Sequence of chain 1.A:
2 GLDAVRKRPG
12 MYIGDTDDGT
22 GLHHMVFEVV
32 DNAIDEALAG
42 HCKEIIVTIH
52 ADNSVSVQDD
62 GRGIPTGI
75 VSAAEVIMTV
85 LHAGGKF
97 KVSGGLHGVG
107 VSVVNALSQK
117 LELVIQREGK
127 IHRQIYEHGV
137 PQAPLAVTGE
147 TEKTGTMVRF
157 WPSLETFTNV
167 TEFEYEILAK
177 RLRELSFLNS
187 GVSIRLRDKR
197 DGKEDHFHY

A small-molecule ligand and the protein it binds are described below.
Small molecule (SMILES): O=C(Nc1nc(-n2ccnc2)c2nc(-c3cccnc3)sc2n1)C1CC1

Binding-site contacts:
Ligand atom C3 contacts residue ILE65 of chain 1.A at 3.3 Å (hydrophobic).
Ligand atom C10 contacts residue ASP60 of chain 1.A at 3.0 Å.
Ligand atom C12 contacts residue THR152 of chain 1.A at 3.8 Å.
Ligand atom C17 contacts residue PHE91 of chain 1.A at 3.2 Å (hydrophobic).
Ligand atom C8 contacts residue THR152 of chain 1.A at 3.7 Å.
Ligand atom C2 contacts residue ILE65 of chain 1.A at 3.4 Å (hydrophobic).
Ligand atom S15 contacts residue GLY64 of chain 1.A at 3.7 Å.
Ligand atom O9 contacts residue ASN33 of chain 1.A at 3.6 Å.
Ligand atom N1 contacts residue THR152 of chain 1.A at 3.4 Å (h-bond).
Ligand atom N5 contacts residue ILE65 of chain 1.A at 3.4 Å.
Ligand atom O9 contacts residue ILE65 of chain 1.A at 3.8 Å.
Ligand atom S15 contacts residue ILE65 of chain 1.A at 3.5 Å (h-bond).
Ligand atom N20 contacts residue ARG63 of chain 1.A at 3.4 Å (salt-bridge).
Ligand atom C16 contacts residue PRO66 of chain 1.A at 3.6 Å (hydrophobic).
Ligand atom S15 contacts residue GLU37 of chain 1.A at 3.4 Å (salt-bridge).
Ligand atom C18 contacts residue PHE91 of chain 1.A at 3.5 Å (hydrophobic).
Ligand atom C11 contacts residue VAL30 of chain 1.A at 3.3 Å (hydrophobic).
Ligand atom C12 contacts residue VAL58 of chain 1.A at 3.6 Å (hydrophobic).
Ligand atom C11 contacts residue ALA34 of chain 1.A at 3.8 Å (hydrophobic).
Ligand atom C10 contacts residue ALA34 of chain 1.A at 3.8 Å (hydrophobic).
Ligand atom N24 contacts residue ILE81 of chain 1.A at 3.5 Å.
Ligand atom C21 contacts residue PRO66 of chain 1.A at 3.7 Å (hydrophobic).
Ligand atom N1 contacts residue ASP60 of chain 1.A at 3.8 Å.
Ligand atom N20 contacts residue ARG123 of chain 1.A at 3.3 Å (salt-bridge).
Ligand atom C11 contacts residue VAL58 of chain 1.A at 3.6 Å (hydrophobic).
Ligand atom N5 contacts residue ASN33 of chain 1.A at 3.5 Å.
Ligand atom C2 contacts residue GLU37 of chain 1.A at 3.7 Å.
Ligand atom C8 contacts residue ASP60 of chain 1.A at 3.4 Å.
Ligand atom N24 contacts residue ASN33 of chain 1.A at 3.6 Å (h-bond).
Ligand atom N7 contacts residue ASP60 of chain 1.A at 2.8 Å (salt-bridge).
Ligand atom C4 contacts residue ILE65 of chain 1.A at 3.3 Å (hydrophobic).
Ligand atom N7 contacts residue THR152 of chain 1.A at 3.5 Å.
Ligand atom C26 contacts residue PHE91 of chain 1.A at 3.8 Å (hydrophobic).
Ligand atom C19 contacts residue ARG63 of chain 1.A at 3.5 Å.
Ligand atom C23 contacts residue ASN33 of chain 1.A at 3.4 Å.
Ligand atom C6 contacts residue ILE65 of chain 1.A at 3.6 Å (hydrophobic).
Ligand atom C21 contacts residue ARG63 of chain 1.A at 3.6 Å.
Ligand atom C6 contacts residue ASP60 of chain 1.A at 3.7 Å.
Ligand atom C21 contacts residue ARG123 of chain 1.A at 3.9 Å.
Ligand atom N1 contacts residue ILE65 of chain 1.A at 3.6 Å.